Sequence of chain 1.B:
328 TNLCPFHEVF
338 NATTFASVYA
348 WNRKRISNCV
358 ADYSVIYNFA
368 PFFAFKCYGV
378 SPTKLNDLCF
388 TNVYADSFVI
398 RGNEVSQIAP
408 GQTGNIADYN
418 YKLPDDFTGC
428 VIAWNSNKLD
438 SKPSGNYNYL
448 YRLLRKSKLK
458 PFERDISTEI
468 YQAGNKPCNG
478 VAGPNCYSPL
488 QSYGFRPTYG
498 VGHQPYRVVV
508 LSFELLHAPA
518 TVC

Binding-site contacts:
Ligand atom C3 contacts residue ASN338 of chain 1.B at 3.8 Å.
Ligand atom C5 contacts residue ASN338 of chain 1.B at 3.7 Å.
Ligand atom C7 contacts residue ASN338 of chain 1.B at 4.0 Å.
Ligand atom O5 contacts residue ASN338 of chain 1.B at 2.4 Å (h-bond).
Ligand atom C1 contacts residue ASN338 of chain 1.B at 1.4 Å.
Ligand atom C4 contacts residue ASN338 of chain 1.B at 4.2 Å.
Ligand atom O6 contacts residue HIS334 of chain 1.B at 4.3 Å.
Ligand atom C2 contacts residue ASN338 of chain 1.B at 2.5 Å.
Ligand atom O5 contacts residue HIS334 of chain 1.B at 3.9 Å.
Ligand atom C1 contacts residue HIS334 of chain 1.B at 4.2 Å.
Ligand atom N2 contacts residue ASN338 of chain 1.B at 2.9 Å (h-bond).

The protein below binds the small molecule below.
Small molecule (SMILES): CC(=O)N[C@@H]1[C@@H](O)[C@H](O)[C@@H](CO)O[C@H]1O